Sequence of chain 1.A:
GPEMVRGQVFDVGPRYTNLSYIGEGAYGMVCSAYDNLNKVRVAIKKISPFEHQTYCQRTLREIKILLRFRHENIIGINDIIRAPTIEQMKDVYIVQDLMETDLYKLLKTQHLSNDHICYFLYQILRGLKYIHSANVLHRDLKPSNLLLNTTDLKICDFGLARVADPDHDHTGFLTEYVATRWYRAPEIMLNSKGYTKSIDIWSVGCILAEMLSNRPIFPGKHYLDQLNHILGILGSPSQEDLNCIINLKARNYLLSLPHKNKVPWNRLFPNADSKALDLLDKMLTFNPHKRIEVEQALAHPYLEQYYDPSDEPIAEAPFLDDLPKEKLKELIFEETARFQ

Binding-site contacts:
Ligand atom N5 contacts residue MET112 of chain 1.A at 2.9 Å (h-bond).
Ligand atom S1 contacts residue LYS58 of chain 1.A at 3.7 Å.
Ligand atom C9 contacts residue MET112 of chain 1.A at 3.0 Å (hydrophobic).
Ligand atom N4 contacts residue GLN109 of chain 1.A at 3.5 Å (h-bond).
Ligand atom C9 contacts residue LEU111 of chain 1.A at 3.7 Å (hydrophobic).
Ligand atom N4 contacts residue ALA56 of chain 1.A at 3.5 Å.
Ligand atom N2 contacts residue SER157 of chain 1.A at 3.4 Å (h-bond).
Ligand atom C8 contacts residue ALA56 of chain 1.A at 3.4 Å (hydrophobic).
Ligand atom O3 contacts residue ILE35 of chain 1.A at 3.4 Å.
Ligand atom N10 contacts residue VAL43 of chain 1.A at 3.5 Å.
Ligand atom N10 contacts residue GLU37 of chain 1.A at 3.5 Å (salt-bridge).
Ligand atom C3 contacts residue ASN158 of chain 1.A at 3.8 Å.
Ligand atom C11 contacts residue ILE35 of chain 1.A at 3.7 Å (hydrophobic).
Ligand atom O2 contacts residue ILE35 of chain 1.A at 3.6 Å.
Ligand atom C2 contacts residue SER157 of chain 1.A at 3.6 Å.
Ligand atom N5 contacts residue ASP110 of chain 1.A at 3.7 Å.
Ligand atom O4 contacts residue LYS118 of chain 1.A at 3.3 Å (salt-bridge).
Ligand atom C2 contacts residue ASN158 of chain 1.A at 3.8 Å.
Ligand atom N4 contacts residue LEU160 of chain 1.A at 3.7 Å.
Ligand atom O2 contacts residue VAL43 of chain 1.A at 3.8 Å.
Ligand atom N9 contacts residue GLU37 of chain 1.A at 3.1 Å (salt-bridge).
Ligand atom N1 contacts residue ASP171 of chain 1.A at 2.7 Å (salt-bridge).
Ligand atom N6 contacts residue MET112 of chain 1.A at 3.8 Å.
Ligand atom N9 contacts residue VAL43 of chain 1.A at 3.7 Å.
Ligand atom N1 contacts residue ASN158 of chain 1.A at 3.1 Å (h-bond).
Ligand atom C14 contacts residue LYS118 of chain 1.A at 3.7 Å.
Ligand atom O4 contacts residue ASP115 of chain 1.A at 2.9 Å (salt-bridge).
Ligand atom C15 contacts residue ASP115 of chain 1.A at 3.8 Å.
Ligand atom C1 contacts residue LYS155 of chain 1.A at 3.6 Å.
Ligand atom N2 contacts residue ASN158 of chain 1.A at 3.0 Å (h-bond).
Ligand atom N8 contacts residue GLU37 of chain 1.A at 3.1 Å (salt-bridge).
Ligand atom C4 contacts residue ASN158 of chain 1.A at 3.8 Å.
Ligand atom C1 contacts residue ASN158 of chain 1.A at 3.5 Å.
Ligand atom N5 contacts residue ALA56 of chain 1.A at 3.3 Å.
Ligand atom C4 contacts residue CYS170 of chain 1.A at 3.5 Å (hydrophobic).
Ligand atom C1 contacts residue SER157 of chain 1.A at 3.5 Å.
Ligand atom N4 contacts residue ASP110 of chain 1.A at 3.0 Å (salt-bridge).
Ligand atom C8 contacts residue ASP110 of chain 1.A at 3.8 Å.
Ligand atom O3 contacts residue LYS118 of chain 1.A at 2.7 Å (salt-bridge).
Ligand atom N8 contacts residue GLY36 of chain 1.A at 3.7 Å.

The small molecule below binds the protein below.
Small molecule (SMILES): N=[N+]=NC[C@H]1O[C@@H](n2c(SCCC(=O)NCCN)nc3c(N)ncnc32)[C@H](O)[C@@H]1O